A protein and the small-molecule ligand that binds it are described below.
Small molecule (SMILES): Cc1cccc(C)c1O

Binding-site contacts:
Ligand atom O1 contacts residue 2MY1 of chain 13.I at 1.1 Å.
Ligand atom C4 contacts residue SER27 of chain 10.A at 4.0 Å.
Ligand atom C5 contacts residue SER27 of chain 10.A at 3.2 Å.
Ligand atom C7 contacts residue TYR28 of chain 13.A at 4.5 Å (hydrophobic).
Ligand atom C3 contacts residue LEU24 of chain 10.A at 4.1 Å (hydrophobic).
Ligand atom C5 contacts residue LEU31 of chain 10.A at 4.5 Å (hydrophobic).
Ligand atom C5 contacts residue TYR28 of chain 10.A at 3.6 Å (hydrophobic).
Ligand atom O1 contacts residue ARG59 of chain 10.A at 3.8 Å.
Ligand atom C2 contacts residue LEU81 of chain 13.A at 4.4 Å (hydrophobic).
Ligand atom C7 contacts residue 2MY1 of chain 13.I at 0.8 Å.
Ligand atom C7 contacts residue LEU24 of chain 10.A at 4.3 Å (hydrophobic).
Ligand atom C2 contacts residue LEU81 of chain 10.A at 4.1 Å (hydrophobic).
Ligand atom C3 contacts residue LEU81 of chain 13.A at 3.9 Å (hydrophobic).
Ligand atom C7 contacts residue LEU81 of chain 10.A at 3.8 Å (hydrophobic).
Ligand atom C4 contacts residue LEU24 of chain 10.A at 4.0 Å (hydrophobic).
Ligand atom C1 contacts residue SER27 of chain 10.A at 4.2 Å.
Ligand atom C8 contacts residue ARG59 of chain 13.A at 3.6 Å.
Ligand atom C3 contacts residue TYR28 of chain 10.A at 4.1 Å (hydrophobic).
Ligand atom C4 contacts residue TYR28 of chain 10.A at 3.3 Å (hydrophobic).
Ligand atom O1 contacts residue ARG59 of chain 13.A at 4.4 Å.
Ligand atom C3 contacts residue LEU81 of chain 10.A at 3.6 Å (hydrophobic).
Ligand atom C2 contacts residue 2MY1 of chain 13.I at 0.9 Å.
Ligand atom C6 contacts residue SER27 of chain 10.A at 3.2 Å.
Ligand atom C8 contacts residue 2MY1 of chain 13.I at 2.1 Å.
Ligand atom C4 contacts residue 2MY1 of chain 13.I at 1.6 Å.
Ligand atom C6 contacts residue 2MY1 of chain 13.I at 1.6 Å.
Ligand atom C8 contacts residue ARG59 of chain 10.A at 3.9 Å.
Ligand atom C3 contacts residue 2MY1 of chain 13.I at 0.8 Å.
Ligand atom C8 contacts residue SER27 of chain 10.A at 3.2 Å.
Ligand atom C5 contacts residue 2MY1 of chain 13.I at 2.4 Å.
Ligand atom C1 contacts residue 2MY1 of chain 13.I at 1.1 Å.
Ligand atom C7 contacts residue LEU81 of chain 13.A at 4.2 Å (hydrophobic).

Sequence of chain 13.A:
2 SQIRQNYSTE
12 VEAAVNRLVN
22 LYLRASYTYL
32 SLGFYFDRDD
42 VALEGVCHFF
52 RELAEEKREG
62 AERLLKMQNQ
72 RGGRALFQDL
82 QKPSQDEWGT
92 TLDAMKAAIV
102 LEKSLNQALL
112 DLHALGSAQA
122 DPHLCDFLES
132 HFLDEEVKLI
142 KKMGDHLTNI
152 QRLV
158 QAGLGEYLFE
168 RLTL

Sequence of chain 10.A:
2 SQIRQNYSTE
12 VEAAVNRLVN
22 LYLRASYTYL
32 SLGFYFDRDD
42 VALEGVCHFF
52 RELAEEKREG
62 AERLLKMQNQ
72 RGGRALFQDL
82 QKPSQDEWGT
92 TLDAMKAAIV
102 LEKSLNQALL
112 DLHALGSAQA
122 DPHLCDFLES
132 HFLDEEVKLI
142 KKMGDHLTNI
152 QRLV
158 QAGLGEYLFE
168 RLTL